Sequence of chain 42.G:
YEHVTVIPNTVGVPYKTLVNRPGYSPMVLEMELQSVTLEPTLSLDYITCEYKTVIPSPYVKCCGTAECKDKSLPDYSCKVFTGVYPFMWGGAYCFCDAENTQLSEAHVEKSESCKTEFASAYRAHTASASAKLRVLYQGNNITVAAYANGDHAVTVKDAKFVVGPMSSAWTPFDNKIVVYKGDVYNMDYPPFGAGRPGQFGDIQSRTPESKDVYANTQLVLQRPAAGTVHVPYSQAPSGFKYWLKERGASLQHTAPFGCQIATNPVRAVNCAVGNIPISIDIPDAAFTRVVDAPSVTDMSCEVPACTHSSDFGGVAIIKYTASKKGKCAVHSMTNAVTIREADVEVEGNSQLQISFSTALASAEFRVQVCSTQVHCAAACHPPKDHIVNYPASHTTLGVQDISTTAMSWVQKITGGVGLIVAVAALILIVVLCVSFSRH

This protein binds this small molecule.
Small molecule (SMILES): CC(=O)N[C@@H]1[C@@H](O)[C@H](O)[C@@H](CO)O[C@H]1O

Sequence of chain 42.H:
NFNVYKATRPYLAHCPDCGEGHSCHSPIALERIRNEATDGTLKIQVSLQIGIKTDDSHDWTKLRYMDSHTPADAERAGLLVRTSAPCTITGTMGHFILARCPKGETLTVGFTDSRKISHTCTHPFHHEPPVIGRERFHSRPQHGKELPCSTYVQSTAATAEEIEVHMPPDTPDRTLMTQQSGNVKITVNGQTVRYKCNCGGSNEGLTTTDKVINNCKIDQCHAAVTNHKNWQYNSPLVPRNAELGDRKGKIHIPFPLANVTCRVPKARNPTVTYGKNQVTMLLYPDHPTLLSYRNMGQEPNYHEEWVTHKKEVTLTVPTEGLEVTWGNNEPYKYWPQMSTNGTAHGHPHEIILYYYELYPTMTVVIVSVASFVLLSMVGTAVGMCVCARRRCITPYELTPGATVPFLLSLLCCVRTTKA

Binding-site contacts:
Ligand atom C1 contacts residue ASN259 of chain 42.H at 1.4 Å.
Ligand atom C5 contacts residue ASN259 of chain 42.H at 3.6 Å.
Ligand atom O5 contacts residue THR116 of chain 42.G at 3.9 Å.
Ligand atom C8 contacts residue ASN259 of chain 42.H at 4.4 Å.
Ligand atom C6 contacts residue LYS115 of chain 42.G at 4.1 Å.
Ligand atom C7 contacts residue ASN259 of chain 42.H at 3.1 Å.
Ligand atom C2 contacts residue ASN259 of chain 42.H at 2.4 Å.
Ligand atom O5 contacts residue ASN259 of chain 42.H at 2.3 Å (h-bond).
Ligand atom O7 contacts residue LYS181 of chain 42.G at 4.2 Å.
Ligand atom C3 contacts residue ASN259 of chain 42.H at 3.8 Å.
Ligand atom N2 contacts residue ASN259 of chain 42.H at 2.9 Å (h-bond).
Ligand atom O6 contacts residue LYS115 of chain 42.G at 4.2 Å.
Ligand atom O6 contacts residue THR116 of chain 42.G at 3.3 Å.
Ligand atom C4 contacts residue ASN259 of chain 42.H at 4.2 Å.
Ligand atom O7 contacts residue ASN259 of chain 42.H at 2.9 Å (h-bond).
Ligand atom C6 contacts residue THR116 of chain 42.G at 3.8 Å.
Ligand atom C5 contacts residue THR116 of chain 42.G at 4.5 Å.